Binding-site contacts:
Ligand atom C26 contacts residue ILE343 of chain 1.E at 4.3 Å (hydrophobic).
Ligand atom C1 contacts residue VAL302 of chain 1.E at 3.3 Å (hydrophobic).
Ligand atom C23 contacts residue CLR1 of chain 1.K at 4.0 Å.
Ligand atom C13 contacts residue PHE301 of chain 1.E at 4.5 Å (hydrophobic).
Ligand atom C5 contacts residue ILE305 of chain 1.E at 4.1 Å (hydrophobic).
Ligand atom C1 contacts residue ILE305 of chain 1.E at 4.5 Å (hydrophobic).
Ligand atom C22 contacts residue CLR1 of chain 1.K at 3.8 Å.
Ligand atom C16 contacts residue CLR1 of chain 1.K at 3.0 Å.
Ligand atom C7 contacts residue CLR1 of chain 1.K at 4.2 Å.
Ligand atom C15 contacts residue CLR1 of chain 1.K at 3.0 Å.
Ligand atom C14 contacts residue CLR1 of chain 1.K at 4.5 Å.
Ligand atom C1 contacts residue CYS306 of chain 1.E at 3.9 Å (hydrophobic).
Ligand atom C3 contacts residue VAL309 of chain 1.E at 4.2 Å (hydrophobic).
Ligand atom C3 contacts residue CYS306 of chain 1.E at 3.2 Å (hydrophobic).
Ligand atom C9 contacts residue ILE305 of chain 1.E at 4.1 Å (hydrophobic).
Ligand atom C2 contacts residue VAL302 of chain 1.E at 4.1 Å (hydrophobic).
Ligand atom C6 contacts residue LEU326 of chain 1.E at 4.3 Å (hydrophobic).
Ligand atom O1 contacts residue VAL309 of chain 1.E at 4.0 Å.
Ligand atom C2 contacts residue CYS306 of chain 1.E at 3.0 Å (hydrophobic).
Ligand atom C6 contacts residue ILE305 of chain 1.E at 3.7 Å (hydrophobic).
Ligand atom C17 contacts residue PHE301 of chain 1.E at 4.4 Å (hydrophobic).
Ligand atom O1 contacts residue CYS306 of chain 1.E at 3.2 Å (h-bond).
Ligand atom C12 contacts residue PHE301 of chain 1.E at 3.6 Å (hydrophobic).
Ligand atom C10 contacts residue VAL302 of chain 1.E at 4.4 Å (hydrophobic).
Ligand atom C11 contacts residue VAL302 of chain 1.E at 3.8 Å (hydrophobic).
Ligand atom C7 contacts residue ILE305 of chain 1.E at 4.4 Å (hydrophobic).
Ligand atom C21 contacts residue PHE298 of chain 1.E at 3.9 Å (hydrophobic).

The protein below binds the small molecule below.
Small molecule (SMILES): CC(C)CCC[C@@H](C)[C@H]1CC[C@H]2[C@@H]3CC=C4C[C@@H](O)CC[C@]4(C)[C@H]3CC[C@]12C

Sequence of chain 1.E:
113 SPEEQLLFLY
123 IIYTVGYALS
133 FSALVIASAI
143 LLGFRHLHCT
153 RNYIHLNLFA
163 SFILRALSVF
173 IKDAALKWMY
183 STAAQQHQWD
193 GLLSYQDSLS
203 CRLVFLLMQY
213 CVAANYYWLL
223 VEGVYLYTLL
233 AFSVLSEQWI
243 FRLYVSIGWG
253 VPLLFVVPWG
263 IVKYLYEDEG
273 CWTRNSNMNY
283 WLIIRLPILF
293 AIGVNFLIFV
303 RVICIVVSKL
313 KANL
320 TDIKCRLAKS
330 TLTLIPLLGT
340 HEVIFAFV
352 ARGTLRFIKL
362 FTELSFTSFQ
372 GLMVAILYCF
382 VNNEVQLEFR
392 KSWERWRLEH